Sequence of chain 1.D:
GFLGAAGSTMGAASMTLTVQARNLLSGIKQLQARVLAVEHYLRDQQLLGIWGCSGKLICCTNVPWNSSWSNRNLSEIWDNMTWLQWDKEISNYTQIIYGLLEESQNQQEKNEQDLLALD

Binding-site contacts:
Ligand atom C1 contacts residue ASN126 of chain 1.D at 1.4 Å.
Ligand atom C8 contacts residue ASN126 of chain 1.D at 4.1 Å.
Ligand atom C8 contacts residue GLU123 of chain 1.D at 3.4 Å.
Ligand atom O7 contacts residue ASN126 of chain 1.D at 3.1 Å (h-bond).
Ligand atom C3 contacts residue ASN126 of chain 1.D at 3.8 Å.
Ligand atom C8 contacts residue SER125 of chain 1.D at 4.1 Å.
Ligand atom C5 contacts residue ASN126 of chain 1.D at 3.6 Å.
Ligand atom C7 contacts residue ASN126 of chain 1.D at 3.2 Å.
Ligand atom N2 contacts residue ASN126 of chain 1.D at 2.9 Å (h-bond).
Ligand atom C2 contacts residue ASN126 of chain 1.D at 2.4 Å.
Ligand atom O5 contacts residue ASN126 of chain 1.D at 2.3 Å (h-bond).
Ligand atom C4 contacts residue ASN126 of chain 1.D at 4.2 Å.
Ligand atom C7 contacts residue GLU123 of chain 1.D at 4.5 Å.
Ligand atom C8 contacts residue LYS122 of chain 1.D at 3.2 Å.
Ligand atom O7 contacts residue TYR127 of chain 1.D at 3.7 Å.

The protein below binds the small molecule below.
Small molecule (SMILES): CC(=O)N[C@@H]1[C@@H](O)[C@H](O)[C@@H](CO)O[C@H]1O